Binding-site contacts:
Ligand atom C8 contacts residue ILE124 of chain 1.B at 4.3 Å (hydrophobic).
Ligand atom C8 contacts residue ASN126 of chain 1.B at 3.9 Å.
Ligand atom C8 contacts residue GLU123 of chain 1.B at 3.3 Å.
Ligand atom C8 contacts residue LYS122 of chain 1.B at 3.0 Å.
Ligand atom C2 contacts residue ASN126 of chain 1.B at 2.4 Å.
Ligand atom O7 contacts residue TYR127 of chain 1.B at 4.0 Å.
Ligand atom N2 contacts residue ASN126 of chain 1.B at 2.8 Å (h-bond).
Ligand atom C7 contacts residue LYS122 of chain 1.B at 4.2 Å.
Ligand atom C7 contacts residue ASN126 of chain 1.B at 3.2 Å.
Ligand atom O7 contacts residue GLU123 of chain 1.B at 4.2 Å.
Ligand atom C1 contacts residue ASN126 of chain 1.B at 1.5 Å.
Ligand atom C8 contacts residue SER125 of chain 1.B at 4.0 Å.
Ligand atom C5 contacts residue ASN126 of chain 1.B at 3.7 Å.
Ligand atom O5 contacts residue ASN126 of chain 1.B at 2.4 Å (h-bond).
Ligand atom C3 contacts residue ASN126 of chain 1.B at 3.8 Å.
Ligand atom C7 contacts residue GLU123 of chain 1.B at 4.3 Å.
Ligand atom O7 contacts residue ASN126 of chain 1.B at 3.5 Å (h-bond).
Ligand atom C4 contacts residue ASN126 of chain 1.B at 4.2 Å.

A protein and the small-molecule ligand that binds it are described below.
Small molecule (SMILES): CC(=O)N[C@@H]1[C@@H](O)[C@H](O)[C@@H](CO)O[C@H]1O

Sequence of chain 1.B:
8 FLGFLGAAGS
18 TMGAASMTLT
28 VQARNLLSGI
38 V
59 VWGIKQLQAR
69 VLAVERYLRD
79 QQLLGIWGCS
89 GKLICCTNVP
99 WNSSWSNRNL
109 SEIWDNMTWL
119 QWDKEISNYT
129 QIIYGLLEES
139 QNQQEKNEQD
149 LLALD